This protein binds this small molecule.
Small molecule (SMILES): O[C@@H](c1ccccc1)[C@@H]1CCCN1

Sequence of chain 1.B:
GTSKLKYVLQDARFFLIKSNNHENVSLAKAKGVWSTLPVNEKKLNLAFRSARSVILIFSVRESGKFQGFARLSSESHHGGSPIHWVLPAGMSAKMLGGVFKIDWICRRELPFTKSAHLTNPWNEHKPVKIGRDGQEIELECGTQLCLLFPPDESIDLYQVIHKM

Binding-site contacts:
Ligand atom O01 contacts residue LEU54 of chain 1.B at 3.8 Å.
Ligand atom C10 contacts residue LEU54 of chain 1.B at 4.1 Å (hydrophobic).
Ligand atom C12 contacts residue MET108 of chain 1.B at 3.5 Å (hydrophobic).
Ligand atom C10 contacts residue MET108 of chain 1.B at 4.3 Å (hydrophobic).
Ligand atom C06 contacts residue SER52 of chain 1.B at 3.4 Å.
Ligand atom C11 contacts residue MET108 of chain 1.B at 3.5 Å (hydrophobic).
Ligand atom C06 contacts residue TRP51 of chain 1.B at 3.7 Å (hydrophobic).
Ligand atom N07 contacts residue SO41 of chain 1.K at 2.8 Å (h-bond).
Ligand atom C12 contacts residue LEU54 of chain 1.B at 3.4 Å (hydrophobic).
Ligand atom C02 contacts residue SER52 of chain 1.B at 4.0 Å.
Ligand atom N07 contacts residue SER52 of chain 1.B at 2.8 Å (h-bond).
Ligand atom C11 contacts residue LEU54 of chain 1.B at 3.4 Å (hydrophobic).
Ligand atom O01 contacts residue SER52 of chain 1.B at 3.4 Å (h-bond).
Ligand atom C03 contacts residue SO41 of chain 1.K at 3.6 Å.
Ligand atom C10 contacts residue PRO105 of chain 1.B at 3.9 Å (hydrophobic).
Ligand atom C05 contacts residue ASN41 of chain 1.B at 3.9 Å.
Ligand atom C03 contacts residue THR53 of chain 1.B at 4.4 Å.
Ligand atom C04 contacts residue LEU113 of chain 1.B at 4.5 Å (hydrophobic).
Ligand atom C09 contacts residue LEU54 of chain 1.B at 4.4 Å (hydrophobic).
Ligand atom C04 contacts residue ASN41 of chain 1.B at 4.3 Å.
Ligand atom C08 contacts residue LEU54 of chain 1.B at 4.2 Å (hydrophobic).
Ligand atom C06 contacts residue SO41 of chain 1.K at 3.4 Å.
Ligand atom O01 contacts residue THR53 of chain 1.B at 3.2 Å.
Ligand atom C13 contacts residue THR53 of chain 1.B at 4.0 Å.
Ligand atom C02 contacts residue THR53 of chain 1.B at 4.4 Å.
Ligand atom O01 contacts residue SO41 of chain 1.K at 3.7 Å.
Ligand atom C05 contacts residue SO41 of chain 1.K at 3.7 Å.
Ligand atom C06 contacts residue ASN41 of chain 1.B at 4.2 Å.
Ligand atom C09 contacts residue PRO105 of chain 1.B at 4.1 Å (hydrophobic).
Ligand atom C03 contacts residue SER52 of chain 1.B at 3.3 Å.
Ligand atom N07 contacts residue TRP51 of chain 1.B at 3.5 Å.
Ligand atom C04 contacts residue SO41 of chain 1.K at 3.4 Å.
Ligand atom C05 contacts residue SER52 of chain 1.B at 4.3 Å.
Ligand atom C02 contacts residue SO41 of chain 1.K at 3.4 Å.
Ligand atom C13 contacts residue LEU54 of chain 1.B at 3.9 Å (hydrophobic).
Ligand atom C05 contacts residue TRP102 of chain 1.B at 3.5 Å (hydrophobic).
Ligand atom C06 contacts residue TRP102 of chain 1.B at 3.9 Å (hydrophobic).
Ligand atom C13 contacts residue MET108 of chain 1.B at 4.5 Å (hydrophobic).